Binding-site contacts:
Ligand atom O6 contacts residue PHE42 of chain 1.A at 4.0 Å.
Ligand atom O4 contacts residue TYR146 of chain 1.A at 3.1 Å (h-bond).
Ligand atom O4 contacts residue ASP207 of chain 1.A at 3.4 Å (salt-bridge).
Ligand atom C3 contacts residue TRP56 of chain 1.A at 3.9 Å (hydrophobic).
Ligand atom C4 contacts residue ASP207 of chain 1.A at 3.5 Å.
Ligand atom C2 contacts residue ASP207 of chain 1.A at 3.8 Å.
Ligand atom O2 contacts residue ASP207 of chain 1.A at 3.0 Å (salt-bridge).
Ligand atom C4 contacts residue HIS103 of chain 1.A at 3.5 Å.
Ligand atom O3 contacts residue GLU55 of chain 1.A at 2.4 Å (salt-bridge).
Ligand atom O3 contacts residue TRP288 of chain 1.A at 3.7 Å.
Ligand atom O2 contacts residue TRP56 of chain 1.A at 3.7 Å.
Ligand atom C5 contacts residue GLU260 of chain 1.A at 4.2 Å.
Ligand atom O6 contacts residue TRP205 of chain 1.A at 3.6 Å.
Ligand atom O4 contacts residue HIS44 of chain 1.A at 2.6 Å (h-bond).
Ligand atom C2 contacts residue HIS104 of chain 1.A at 3.8 Å.
Ligand atom O3 contacts residue TRP56 of chain 1.A at 3.6 Å (h-bond).
Ligand atom O4 contacts residue HIS103 of chain 1.A at 2.8 Å (h-bond).
Ligand atom C6 contacts residue TRP288 of chain 1.A at 3.6 Å (hydrophobic).
Ligand atom C5 contacts residue ASP207 of chain 1.A at 3.1 Å.
Ligand atom C4 contacts residue HIS44 of chain 1.A at 3.4 Å.
Ligand atom O6 contacts residue GLU260 of chain 1.A at 3.1 Å (salt-bridge).
Ligand atom O2 contacts residue PHE208 of chain 1.A at 3.4 Å.
Ligand atom O6 contacts residue ARG239 of chain 1.A at 3.7 Å.
Ligand atom O5 contacts residue ASP207 of chain 1.A at 3.1 Å (salt-bridge).
Ligand atom C1 contacts residue ASP207 of chain 1.A at 4.1 Å.
Ligand atom C3 contacts residue ASP207 of chain 1.A at 3.7 Å.
Ligand atom C3 contacts residue HIS104 of chain 1.A at 4.0 Å.
Ligand atom O6 contacts residue CYS281 of chain 1.A at 3.7 Å.
Ligand atom O2 contacts residue HIS104 of chain 1.A at 2.7 Å (h-bond).
Ligand atom C1 contacts residue GLU260 of chain 1.A at 3.5 Å.
Ligand atom O1 contacts residue PGE1 of chain 1.Q at 3.5 Å.
Ligand atom O1 contacts residue GLU260 of chain 1.A at 2.9 Å (salt-bridge).
Ligand atom C4 contacts residue TYR146 of chain 1.A at 4.2 Å (hydrophobic).
Ligand atom O5 contacts residue GLU260 of chain 1.A at 3.6 Å (salt-bridge).
Ligand atom O3 contacts residue HIS103 of chain 1.A at 3.8 Å.
Ligand atom O5 contacts residue ARG239 of chain 1.A at 3.6 Å.
Ligand atom C2 contacts residue TRP56 of chain 1.A at 3.4 Å (hydrophobic).
Ligand atom C6 contacts residue GLU260 of chain 1.A at 3.6 Å.
Ligand atom C3 contacts residue GLU55 of chain 1.A at 3.8 Å.
Ligand atom C3 contacts residue HIS103 of chain 1.A at 3.3 Å.

A protein and the small-molecule ligand that binds it are described below.
Small molecule (SMILES): OC[C@H]1O[C@H](O)[C@H](O)[C@@H](O)[C@@H]1O

Sequence of chain 1.A:
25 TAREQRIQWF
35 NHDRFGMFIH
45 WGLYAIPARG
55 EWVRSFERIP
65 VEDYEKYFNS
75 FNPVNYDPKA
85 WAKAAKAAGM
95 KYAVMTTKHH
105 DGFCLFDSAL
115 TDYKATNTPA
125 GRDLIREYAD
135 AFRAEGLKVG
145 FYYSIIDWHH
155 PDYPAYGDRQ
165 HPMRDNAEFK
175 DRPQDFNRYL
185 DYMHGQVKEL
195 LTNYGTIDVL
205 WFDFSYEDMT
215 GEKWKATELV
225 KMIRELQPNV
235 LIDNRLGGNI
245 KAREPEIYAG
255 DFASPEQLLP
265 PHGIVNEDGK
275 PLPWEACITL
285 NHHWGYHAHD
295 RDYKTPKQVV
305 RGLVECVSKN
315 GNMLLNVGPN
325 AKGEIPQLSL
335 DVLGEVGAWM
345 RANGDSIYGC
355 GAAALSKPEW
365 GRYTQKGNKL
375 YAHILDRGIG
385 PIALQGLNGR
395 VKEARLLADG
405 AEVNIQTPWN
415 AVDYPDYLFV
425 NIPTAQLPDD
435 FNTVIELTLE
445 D